Sequence of chain 1.B:
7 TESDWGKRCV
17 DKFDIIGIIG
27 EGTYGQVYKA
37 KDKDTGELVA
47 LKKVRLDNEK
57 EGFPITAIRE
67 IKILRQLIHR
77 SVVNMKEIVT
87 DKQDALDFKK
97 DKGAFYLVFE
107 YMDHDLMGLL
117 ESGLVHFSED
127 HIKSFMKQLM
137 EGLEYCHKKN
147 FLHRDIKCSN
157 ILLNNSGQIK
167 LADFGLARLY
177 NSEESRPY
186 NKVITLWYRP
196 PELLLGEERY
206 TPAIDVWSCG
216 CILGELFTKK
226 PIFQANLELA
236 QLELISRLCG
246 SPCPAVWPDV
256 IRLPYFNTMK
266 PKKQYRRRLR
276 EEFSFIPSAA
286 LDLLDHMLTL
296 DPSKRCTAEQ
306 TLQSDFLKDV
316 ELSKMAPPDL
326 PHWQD

Binding-site contacts:
Ligand atom C15 contacts residue ILE25 of chain 1.B at 3.8 Å (hydrophobic).
Ligand atom C4 contacts residue ALA46 of chain 1.B at 3.7 Å (hydrophobic).
Ligand atom N6 contacts residue ARG628 of chain 1.A at 3.2 Å (salt-bridge).
Ligand atom C9 contacts residue ARG628 of chain 1.A at 3.2 Å.
Ligand atom C6 contacts residue LEU158 of chain 1.B at 3.7 Å (hydrophobic).
Ligand atom C4 contacts residue LEU158 of chain 1.B at 3.5 Å (hydrophobic).
Ligand atom N10 contacts residue ILE25 of chain 1.B at 3.6 Å.
Ligand atom C13 contacts residue ARG628 of chain 1.A at 3.5 Å.
Ligand atom C13 contacts residue ASN607 of chain 1.A at 3.2 Å.
Ligand atom C12 contacts residue ARG628 of chain 1.A at 3.5 Å.
Ligand atom C9 contacts residue TYR107 of chain 1.B at 3.3 Å (hydrophobic).
Ligand atom N5 contacts residue MET108 of chain 1.B at 3.3 Å (h-bond).
Ligand atom C14 contacts residue ASN607 of chain 1.A at 3.6 Å.
Ligand atom N4 contacts residue TYR107 of chain 1.B at 3.5 Å.
Ligand atom C1 contacts residue PHE105 of chain 1.B at 3.2 Å (hydrophobic).
Ligand atom N4 contacts residue MET108 of chain 1.B at 3.2 Å (h-bond).
Ligand atom N6 contacts residue ASP109 of chain 1.B at 3.5 Å (salt-bridge).
Ligand atom C5 contacts residue LEU158 of chain 1.B at 3.6 Å (hydrophobic).
Ligand atom C19 contacts residue ASP111 of chain 1.B at 3.8 Å.
Ligand atom C12 contacts residue ARG647 of chain 1.A at 3.6 Å.
Ligand atom N3 contacts residue LEU158 of chain 1.B at 3.3 Å.
Ligand atom C18 contacts residue ASP111 of chain 1.B at 3.5 Å.
Ligand atom C11 contacts residue ILE25 of chain 1.B at 3.6 Å (hydrophobic).
Ligand atom C11 contacts residue ARG628 of chain 1.A at 3.6 Å.
Ligand atom N6 contacts residue TYR107 of chain 1.B at 3.1 Å (h-bond).
Ligand atom C15 contacts residue LEU158 of chain 1.B at 3.6 Å (hydrophobic).
Ligand atom C3 contacts residue LEU158 of chain 1.B at 3.7 Å (hydrophobic).
Ligand atom C7 contacts residue ASP111 of chain 1.B at 3.6 Å.
Ligand atom C17 contacts residue GLU27 of chain 1.B at 3.2 Å.
Ligand atom C4 contacts residue GLU106 of chain 1.B at 3.7 Å.
Ligand atom C20 contacts residue ILE25 of chain 1.B at 3.4 Å (hydrophobic).
Ligand atom C14 contacts residue ARG628 of chain 1.A at 3.3 Å.
Ligand atom N4 contacts residue LEU158 of chain 1.B at 3.7 Å.
Ligand atom C1 contacts residue VAL79 of chain 1.B at 3.8 Å (hydrophobic).
Ligand atom C14 contacts residue TYR107 of chain 1.B at 3.5 Å (hydrophobic).
Ligand atom N8 contacts residue LEU158 of chain 1.B at 3.6 Å.
Ligand atom N5 contacts residue TYR107 of chain 1.B at 3.7 Å.
Ligand atom C19 contacts residue SER155 of chain 1.B at 3.3 Å.
Ligand atom C20 contacts residue LEU158 of chain 1.B at 3.3 Å (hydrophobic).
Ligand atom C5 contacts residue ILE25 of chain 1.B at 3.5 Å (hydrophobic).

Sequence of chain 1.A:
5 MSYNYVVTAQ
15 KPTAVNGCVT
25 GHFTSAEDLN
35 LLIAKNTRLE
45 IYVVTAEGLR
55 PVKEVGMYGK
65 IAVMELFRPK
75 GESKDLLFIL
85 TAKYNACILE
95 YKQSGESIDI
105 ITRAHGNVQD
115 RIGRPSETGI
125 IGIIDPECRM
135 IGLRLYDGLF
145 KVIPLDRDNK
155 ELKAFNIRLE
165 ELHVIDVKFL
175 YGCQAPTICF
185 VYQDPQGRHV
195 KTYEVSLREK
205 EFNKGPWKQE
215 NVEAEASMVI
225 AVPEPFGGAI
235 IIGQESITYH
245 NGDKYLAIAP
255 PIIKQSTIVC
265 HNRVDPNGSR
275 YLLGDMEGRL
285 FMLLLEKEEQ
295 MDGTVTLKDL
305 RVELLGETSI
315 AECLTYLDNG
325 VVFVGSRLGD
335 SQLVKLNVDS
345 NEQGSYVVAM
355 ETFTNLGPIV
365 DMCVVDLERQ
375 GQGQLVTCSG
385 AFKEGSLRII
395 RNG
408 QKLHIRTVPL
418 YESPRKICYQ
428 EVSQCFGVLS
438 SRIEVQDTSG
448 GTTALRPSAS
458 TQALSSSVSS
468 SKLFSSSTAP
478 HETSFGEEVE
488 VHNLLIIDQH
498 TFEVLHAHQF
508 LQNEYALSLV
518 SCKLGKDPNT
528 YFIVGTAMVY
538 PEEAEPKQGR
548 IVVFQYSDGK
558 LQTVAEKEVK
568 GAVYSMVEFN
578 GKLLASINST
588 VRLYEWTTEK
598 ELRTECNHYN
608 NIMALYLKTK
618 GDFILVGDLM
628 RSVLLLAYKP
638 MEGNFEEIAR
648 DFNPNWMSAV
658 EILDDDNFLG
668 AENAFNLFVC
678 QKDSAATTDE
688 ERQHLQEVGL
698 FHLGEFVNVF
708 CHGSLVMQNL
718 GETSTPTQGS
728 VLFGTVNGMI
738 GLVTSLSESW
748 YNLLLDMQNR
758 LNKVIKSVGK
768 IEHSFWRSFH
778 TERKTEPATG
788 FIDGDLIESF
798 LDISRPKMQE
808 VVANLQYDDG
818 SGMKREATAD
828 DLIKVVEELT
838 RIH

This protein binds this small molecule.
Small molecule (SMILES): Cn1cc(-n2cnc3c(NCc4nc5ccccc5[nH]4)nc(N4CCOCC4)nc32)cn1